This small molecule binds to this protein.
Small molecule (SMILES): Cc1ncc(COP(=O)(O)O)c(CN=C(CCC(=O)O)C(=O)O)c1O

Sequence of chain 1.A:
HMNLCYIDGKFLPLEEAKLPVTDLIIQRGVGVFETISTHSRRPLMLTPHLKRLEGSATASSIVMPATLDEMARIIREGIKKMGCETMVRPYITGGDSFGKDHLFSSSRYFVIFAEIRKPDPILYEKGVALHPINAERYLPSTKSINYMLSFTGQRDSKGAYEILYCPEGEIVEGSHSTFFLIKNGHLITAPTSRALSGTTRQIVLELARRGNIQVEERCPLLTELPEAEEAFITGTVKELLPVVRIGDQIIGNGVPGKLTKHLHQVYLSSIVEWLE

Binding-site contacts:
Ligand atom CB contacts residue NO31 of chain 1.M at 2.4 Å.
Ligand atom C2A contacts residue PMP1 of chain 1.K at 0.7 Å.
Ligand atom CD contacts residue NO31 of chain 1.L at 0.8 Å.
Ligand atom C5 contacts residue PMP1 of chain 1.K at 0.3 Å.
Ligand atom C5A contacts residue PMP1 of chain 1.K at 0.5 Å.
Ligand atom O4P contacts residue PMP1 of chain 1.K at 0.6 Å (h-bond).
Ligand atom OXT contacts residue THR36 of chain 1.B at 2.6 Å (h-bond).
Ligand atom O3 contacts residue TYR148 of chain 1.B at 2.5 Å (h-bond).
Ligand atom CA contacts residue PMP1 of chain 1.K at 1.8 Å.
Ligand atom OE2 contacts residue NO31 of chain 1.L at 0.4 Å (h-bond).
Ligand atom N contacts residue NO31 of chain 1.M at 2.4 Å (h-bond).
Ligand atom O2P contacts residue THR201 of chain 1.B at 2.6 Å (h-bond).
Ligand atom O1P contacts residue PMP1 of chain 1.K at 0.9 Å (h-bond).
Ligand atom OE1 contacts residue NO31 of chain 1.L at 1.3 Å (h-bond).
Ligand atom OE2 contacts residue LYS239 of chain 1.B at 2.9 Å (salt-bridge).
Ligand atom C2 contacts residue PMP1 of chain 1.K at 0.6 Å.
Ligand atom OXT contacts residue NO31 of chain 1.M at 0.8 Å (h-bond).
Ligand atom OE1 contacts residue THR237 of chain 1.B at 2.8 Å (h-bond).
Ligand atom O contacts residue NO31 of chain 1.M at 1.0 Å (h-bond).
Ligand atom N contacts residue PMP1 of chain 1.K at 1.0 Å (h-bond).
Ligand atom N1 contacts residue PMP1 of chain 1.K at 0.5 Å (h-bond).
Ligand atom CB contacts residue NO31 of chain 1.L at 2.6 Å.
Ligand atom N1 contacts residue GLU174 of chain 1.B at 2.7 Å (salt-bridge).
Ligand atom C contacts residue PMP1 of chain 1.K at 2.9 Å.
Ligand atom CB contacts residue PMP1 of chain 1.K at 2.5 Å.
Ligand atom OE1 contacts residue VAL238 of chain 1.B at 2.6 Å (h-bond).
Ligand atom C contacts residue NO31 of chain 1.M at 0.5 Å.
Ligand atom CA contacts residue NO31 of chain 1.M at 1.5 Å.
Ligand atom C4 contacts residue PMP1 of chain 1.K at 0.7 Å.
Ligand atom CG contacts residue NO31 of chain 1.L at 1.2 Å.
Ligand atom O3P contacts residue PMP1 of chain 1.K at 0.6 Å (h-bond).
Ligand atom O contacts residue HIS177 of chain 1.B at 2.9 Å.
Ligand atom C3 contacts residue PMP1 of chain 1.K at 0.7 Å.
Ligand atom C6 contacts residue PMP1 of chain 1.K at 0.4 Å.
Ligand atom O1P contacts residue THR237 of chain 1.B at 2.8 Å (h-bond).
Ligand atom O2P contacts residue PMP1 of chain 1.K at 0.8 Å (h-bond).
Ligand atom C4A contacts residue PMP1 of chain 1.K at 0.8 Å.
Ligand atom O3 contacts residue PMP1 of chain 1.K at 1.2 Å (h-bond).
Ligand atom O3P contacts residue THR200 of chain 1.B at 2.6 Å (h-bond).
Ligand atom P contacts residue PMP1 of chain 1.K at 0.7 Å.

Sequence of chain 1.B:
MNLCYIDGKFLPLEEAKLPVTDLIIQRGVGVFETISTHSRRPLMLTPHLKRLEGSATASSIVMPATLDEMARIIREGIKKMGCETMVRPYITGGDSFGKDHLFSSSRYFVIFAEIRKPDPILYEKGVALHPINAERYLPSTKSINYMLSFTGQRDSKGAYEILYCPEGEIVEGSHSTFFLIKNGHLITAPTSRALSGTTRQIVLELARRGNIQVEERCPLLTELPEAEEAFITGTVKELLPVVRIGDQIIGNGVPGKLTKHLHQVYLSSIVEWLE